Binding-site contacts:
Ligand atom C2 contacts residue SER803 of chain 1.C at 4.4 Å.
Ligand atom N2 contacts residue ASN801 of chain 1.C at 2.9 Å (h-bond).
Ligand atom O5 contacts residue ASN801 of chain 1.C at 2.4 Å (h-bond).
Ligand atom C1 contacts residue SER803 of chain 1.C at 3.4 Å.
Ligand atom C5 contacts residue SER803 of chain 1.C at 4.2 Å.
Ligand atom O5 contacts residue SER803 of chain 1.C at 3.9 Å.
Ligand atom O6 contacts residue GLN804 of chain 1.C at 2.6 Å (h-bond).
Ligand atom C1 contacts residue GLN804 of chain 1.C at 4.5 Å.
Ligand atom C5 contacts residue GLN804 of chain 1.C at 3.5 Å.
Ligand atom C7 contacts residue ASN801 of chain 1.C at 3.3 Å.
Ligand atom C8 contacts residue ASN801 of chain 1.C at 4.4 Å.
Ligand atom C2 contacts residue ASN801 of chain 1.C at 2.5 Å.
Ligand atom O7 contacts residue ASN801 of chain 1.C at 3.4 Å (h-bond).
Ligand atom O5 contacts residue GLN804 of chain 1.C at 3.7 Å.
Ligand atom C4 contacts residue ASN801 of chain 1.C at 4.2 Å.
Ligand atom C6 contacts residue GLN804 of chain 1.C at 3.3 Å.
Ligand atom C1 contacts residue ASN801 of chain 1.C at 1.4 Å.
Ligand atom C5 contacts residue ASN801 of chain 1.C at 3.7 Å.
Ligand atom C3 contacts residue ASN801 of chain 1.C at 3.8 Å.

Sequence of chain 1.C:
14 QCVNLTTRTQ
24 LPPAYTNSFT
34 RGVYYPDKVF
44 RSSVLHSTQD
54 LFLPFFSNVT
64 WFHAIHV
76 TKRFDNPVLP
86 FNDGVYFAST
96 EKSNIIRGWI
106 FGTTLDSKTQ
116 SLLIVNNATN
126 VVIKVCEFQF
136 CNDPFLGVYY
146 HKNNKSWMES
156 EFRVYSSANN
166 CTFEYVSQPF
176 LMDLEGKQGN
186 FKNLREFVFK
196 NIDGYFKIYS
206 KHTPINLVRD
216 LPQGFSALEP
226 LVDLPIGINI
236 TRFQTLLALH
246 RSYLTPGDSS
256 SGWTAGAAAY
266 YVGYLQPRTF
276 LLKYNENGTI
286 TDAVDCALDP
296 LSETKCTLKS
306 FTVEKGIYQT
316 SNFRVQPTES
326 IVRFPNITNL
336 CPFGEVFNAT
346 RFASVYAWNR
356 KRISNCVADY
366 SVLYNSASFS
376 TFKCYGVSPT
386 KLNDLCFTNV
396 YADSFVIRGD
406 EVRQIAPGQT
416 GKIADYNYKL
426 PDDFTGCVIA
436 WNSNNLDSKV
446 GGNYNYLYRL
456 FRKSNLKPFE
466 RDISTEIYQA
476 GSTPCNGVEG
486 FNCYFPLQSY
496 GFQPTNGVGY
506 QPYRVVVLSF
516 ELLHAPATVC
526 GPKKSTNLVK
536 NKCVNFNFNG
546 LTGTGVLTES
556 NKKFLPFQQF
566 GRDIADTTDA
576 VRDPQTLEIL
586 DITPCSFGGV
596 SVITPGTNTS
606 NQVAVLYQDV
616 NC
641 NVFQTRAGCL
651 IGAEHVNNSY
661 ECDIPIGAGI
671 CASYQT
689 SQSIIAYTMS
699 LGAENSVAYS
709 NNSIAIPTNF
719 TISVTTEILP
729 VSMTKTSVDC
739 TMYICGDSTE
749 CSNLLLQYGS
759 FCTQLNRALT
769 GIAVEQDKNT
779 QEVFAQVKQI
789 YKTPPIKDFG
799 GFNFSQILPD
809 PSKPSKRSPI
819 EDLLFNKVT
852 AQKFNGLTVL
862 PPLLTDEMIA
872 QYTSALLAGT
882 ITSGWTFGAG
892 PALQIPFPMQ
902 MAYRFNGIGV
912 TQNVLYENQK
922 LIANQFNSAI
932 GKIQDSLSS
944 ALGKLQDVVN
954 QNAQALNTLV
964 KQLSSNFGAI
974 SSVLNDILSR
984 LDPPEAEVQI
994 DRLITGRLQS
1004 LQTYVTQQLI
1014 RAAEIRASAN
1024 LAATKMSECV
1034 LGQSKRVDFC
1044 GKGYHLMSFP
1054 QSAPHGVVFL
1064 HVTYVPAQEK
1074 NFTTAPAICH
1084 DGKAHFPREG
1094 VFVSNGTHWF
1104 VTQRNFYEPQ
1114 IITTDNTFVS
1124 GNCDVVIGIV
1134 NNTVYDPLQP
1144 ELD

A protein and the small-molecule ligand that binds it are described below.
Small molecule (SMILES): CC(=O)N[C@H]1[C@H](O[C@H]2[C@H](O)[C@@H](NC(C)=O)CO[C@@H]2CO)O[C@H](CO)[C@@H](O)[C@@H]1O